Binding-site contacts:
Ligand atom C1' contacts residue HIS1258 of chain 1.A at 3.5 Å.
Ligand atom O1A contacts residue PRO1120 of chain 1.A at 3.9 Å.
Ligand atom O3' contacts residue ARG1447 of chain 1.A at 3.1 Å (salt-bridge).
Ligand atom O3A contacts residue HIS1118 of chain 1.A at 3.1 Å.
Ligand atom N3 contacts residue ILE821 of chain 1.A at 3.5 Å (h-bond).
Ligand atom C6 contacts residue ILE821 of chain 1.A at 3.7 Å (hydrophobic).
Ligand atom O2G contacts residue HIS1118 of chain 1.A at 3.5 Å (h-bond).
Ligand atom N1 contacts residue ILE821 of chain 1.A at 3.0 Å (h-bond).
Ligand atom O3' contacts residue ARG823 of chain 1.A at 3.1 Å (salt-bridge).
Ligand atom O2B contacts residue ARG1447 of chain 1.A at 2.9 Å (salt-bridge).
Ligand atom O1A contacts residue TYR1260 of chain 1.A at 2.9 Å (h-bond).
Ligand atom N1 contacts residue VAL819 of chain 1.A at 3.9 Å.
Ligand atom S1G contacts residue GLU162 of chain 1.A at 3.5 Å (salt-bridge).
Ligand atom O4' contacts residue HIS1258 of chain 1.A at 3.9 Å.
Ligand atom O2' contacts residue ARG823 of chain 1.A at 3.2 Å.
Ligand atom C4' contacts residue ARG1447 of chain 1.A at 3.8 Å.
Ligand atom O2G contacts residue TYR185 of chain 1.A at 3.6 Å (h-bond).
Ligand atom PG contacts residue TYR185 of chain 1.A at 3.8 Å.
Ligand atom O3G contacts residue HIS1448 of chain 1.A at 3.2 Å.
Ligand atom C5' contacts residue ARG1447 of chain 1.A at 3.6 Å.
Ligand atom O4' contacts residue TYR1260 of chain 1.A at 3.7 Å.
Ligand atom O2A contacts residue TYR1260 of chain 1.A at 3.7 Å.
Ligand atom C2 contacts residue ILE821 of chain 1.A at 3.2 Å (hydrophobic).
Ligand atom C5' contacts residue TYR1260 of chain 1.A at 3.6 Å (hydrophobic).
Ligand atom PG contacts residue HIS1448 of chain 1.A at 3.6 Å.
Ligand atom N6 contacts residue VAL819 of chain 1.A at 3.1 Å (h-bond).
Ligand atom C2' contacts residue ARG823 of chain 1.A at 3.6 Å.
Ligand atom S1G contacts residue TYR185 of chain 1.A at 2.6 Å (h-bond).
Ligand atom O3G contacts residue ARG1447 of chain 1.A at 3.2 Å (salt-bridge).
Ligand atom O3B contacts residue HIS1118 of chain 1.A at 3.5 Å (h-bond).
Ligand atom O2A contacts residue PHE1119 of chain 1.A at 3.0 Å (h-bond).
Ligand atom N1 contacts residue PHE820 of chain 1.A at 3.7 Å.
Ligand atom O2' contacts residue LEU826 of chain 1.A at 3.7 Å.
Ligand atom O1B contacts residue GLN158 of chain 1.A at 3.6 Å (h-bond).
Ligand atom O5' contacts residue TYR1260 of chain 1.A at 3.8 Å.
Ligand atom O3B contacts residue GLN158 of chain 1.A at 3.4 Å (h-bond).
Ligand atom O2G contacts residue HIS1448 of chain 1.A at 2.9 Å (h-bond).
Ligand atom C3' contacts residue ARG823 of chain 1.A at 3.9 Å.
Ligand atom O2' contacts residue HIS1258 of chain 1.A at 3.4 Å (h-bond).
Ligand atom PA contacts residue TYR1260 of chain 1.A at 3.7 Å.

A protein and the small-molecule ligand that binds it are described below.
Small molecule (SMILES): Nc1ncnc2c1ncn2[C@@H]1O[C@H](COP(=O)(O)OP(=O)(O)OP(O)(O)=S)[C@@H](O)[C@H]1O

Sequence of chain 1.A:
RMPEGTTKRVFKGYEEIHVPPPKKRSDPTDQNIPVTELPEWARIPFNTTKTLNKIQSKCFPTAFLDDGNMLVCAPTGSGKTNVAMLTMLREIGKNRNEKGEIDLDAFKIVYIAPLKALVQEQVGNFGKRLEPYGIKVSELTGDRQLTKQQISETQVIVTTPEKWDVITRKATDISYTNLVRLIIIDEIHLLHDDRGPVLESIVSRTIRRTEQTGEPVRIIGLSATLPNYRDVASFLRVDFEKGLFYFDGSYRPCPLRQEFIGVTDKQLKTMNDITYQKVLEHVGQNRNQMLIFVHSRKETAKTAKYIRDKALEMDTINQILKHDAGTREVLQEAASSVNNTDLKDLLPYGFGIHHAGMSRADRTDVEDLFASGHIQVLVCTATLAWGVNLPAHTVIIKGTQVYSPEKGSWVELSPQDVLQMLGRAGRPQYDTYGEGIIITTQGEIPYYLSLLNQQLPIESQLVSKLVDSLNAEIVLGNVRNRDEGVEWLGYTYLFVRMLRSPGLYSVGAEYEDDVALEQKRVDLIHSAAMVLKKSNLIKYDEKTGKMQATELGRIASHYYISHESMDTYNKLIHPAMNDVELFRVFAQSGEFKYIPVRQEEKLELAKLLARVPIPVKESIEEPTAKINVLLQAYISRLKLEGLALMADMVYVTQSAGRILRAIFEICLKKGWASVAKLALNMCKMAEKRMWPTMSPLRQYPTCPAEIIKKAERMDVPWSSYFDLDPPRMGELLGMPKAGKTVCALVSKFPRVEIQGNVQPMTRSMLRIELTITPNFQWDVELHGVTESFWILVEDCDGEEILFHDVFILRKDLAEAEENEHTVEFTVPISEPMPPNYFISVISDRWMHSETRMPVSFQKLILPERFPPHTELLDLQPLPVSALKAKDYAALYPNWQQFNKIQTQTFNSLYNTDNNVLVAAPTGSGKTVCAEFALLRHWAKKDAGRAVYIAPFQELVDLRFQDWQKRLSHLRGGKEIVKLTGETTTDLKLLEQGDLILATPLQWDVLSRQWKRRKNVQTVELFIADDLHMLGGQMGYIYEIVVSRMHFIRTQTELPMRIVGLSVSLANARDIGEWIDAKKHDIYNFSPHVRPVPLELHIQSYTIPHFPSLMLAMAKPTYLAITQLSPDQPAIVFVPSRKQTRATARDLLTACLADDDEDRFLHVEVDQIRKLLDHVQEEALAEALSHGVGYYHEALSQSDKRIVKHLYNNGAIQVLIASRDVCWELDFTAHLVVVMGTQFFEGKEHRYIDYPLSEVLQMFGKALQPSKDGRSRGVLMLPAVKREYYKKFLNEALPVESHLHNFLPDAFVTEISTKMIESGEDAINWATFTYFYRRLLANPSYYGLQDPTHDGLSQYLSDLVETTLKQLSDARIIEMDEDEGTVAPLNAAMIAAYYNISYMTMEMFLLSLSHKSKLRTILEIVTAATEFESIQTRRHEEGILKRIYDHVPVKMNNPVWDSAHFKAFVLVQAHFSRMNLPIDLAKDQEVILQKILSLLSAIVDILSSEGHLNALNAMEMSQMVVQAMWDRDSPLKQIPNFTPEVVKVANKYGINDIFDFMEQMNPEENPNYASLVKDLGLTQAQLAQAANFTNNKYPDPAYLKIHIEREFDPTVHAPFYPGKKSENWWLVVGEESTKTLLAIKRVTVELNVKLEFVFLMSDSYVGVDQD